Binding-site contacts:
Ligand atom C5S contacts residue ILE354 of chain 1.D at 4.3 Å (hydrophobic).
Ligand atom CSS contacts residue GLU380 of chain 1.D at 4.0 Å.
Ligand atom O2S contacts residue APC1 of chain 1.O at 3.6 Å.
Ligand atom C4S contacts residue ILE323 of chain 1.D at 3.8 Å (hydrophobic).
Ligand atom C5S contacts residue LEU349 of chain 1.D at 4.1 Å (hydrophobic).
Ligand atom O3S contacts residue GLN371 of chain 1.D at 3.1 Å (h-bond).
Ligand atom O1S contacts residue SER347 of chain 1.D at 3.8 Å.
Ligand atom CSS contacts residue TYR345 of chain 1.D at 3.6 Å (hydrophobic).
Ligand atom O3S contacts residue LEU319 of chain 1.D at 3.6 Å.
Ligand atom C3S contacts residue ILE323 of chain 1.D at 3.6 Å (hydrophobic).
Ligand atom O1S contacts residue ASP348 of chain 1.D at 3.4 Å.
Ligand atom C6S contacts residue GLN371 of chain 1.D at 3.8 Å.
Ligand atom O1S contacts residue GLY346 of chain 1.D at 3.2 Å (h-bond).
Ligand atom CSS contacts residue ILE323 of chain 1.D at 4.2 Å (hydrophobic).
Ligand atom CS contacts residue APC1 of chain 1.O at 3.9 Å.
Ligand atom O2S contacts residue TYR345 of chain 1.D at 3.6 Å.
Ligand atom O4S contacts residue GLN371 of chain 1.D at 4.1 Å.
Ligand atom O1S contacts residue APC1 of chain 1.O at 3.5 Å (h-bond).
Ligand atom NS contacts residue LEU349 of chain 1.D at 4.3 Å.
Ligand atom C6S contacts residue LEU319 of chain 1.D at 4.1 Å (hydrophobic).
Ligand atom O2S contacts residue GLY346 of chain 1.D at 3.1 Å (h-bond).
Ligand atom C1S contacts residue LEU349 of chain 1.D at 4.1 Å (hydrophobic).
Ligand atom NS contacts residue ILE354 of chain 1.D at 4.5 Å.
Ligand atom CS contacts residue TYR345 of chain 1.D at 4.5 Å (hydrophobic).
Ligand atom C3S contacts residue GLU380 of chain 1.D at 4.1 Å.
Ligand atom O1S contacts residue LEU349 of chain 1.D at 4.3 Å.
Ligand atom O4S contacts residue LEU319 of chain 1.D at 4.4 Å.
Ligand atom CS contacts residue GLY346 of chain 1.D at 3.4 Å.
Ligand atom C3S contacts residue TYR345 of chain 1.D at 4.3 Å (hydrophobic).
Ligand atom O1S contacts residue TYR345 of chain 1.D at 4.4 Å.

Sequence of chain 1.D:
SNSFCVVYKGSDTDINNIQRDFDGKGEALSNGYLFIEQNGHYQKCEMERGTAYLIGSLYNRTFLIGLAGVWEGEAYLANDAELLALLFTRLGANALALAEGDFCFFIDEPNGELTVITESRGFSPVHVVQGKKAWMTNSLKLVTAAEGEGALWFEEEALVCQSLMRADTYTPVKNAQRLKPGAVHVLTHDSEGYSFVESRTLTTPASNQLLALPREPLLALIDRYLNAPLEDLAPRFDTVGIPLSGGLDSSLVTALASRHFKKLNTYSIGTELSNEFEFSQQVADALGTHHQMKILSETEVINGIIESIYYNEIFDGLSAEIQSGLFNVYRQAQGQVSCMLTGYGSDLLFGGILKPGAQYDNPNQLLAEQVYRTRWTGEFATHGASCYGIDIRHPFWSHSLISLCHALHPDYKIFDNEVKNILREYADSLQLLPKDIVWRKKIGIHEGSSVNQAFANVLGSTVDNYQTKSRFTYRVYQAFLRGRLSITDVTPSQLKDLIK

The small molecule below binds the protein below.
Small molecule (SMILES): O=C(O)C[C@@H]1CC[C@@H](C(=O)O)N1